Binding-site contacts:
Ligand atom C25 contacts residue LYS280 of chain 2.A at 3.5 Å.
Ligand atom N13 contacts residue GLN288 of chain 2.A at 3.4 Å (h-bond).
Ligand atom N02 contacts residue LEU197 of chain 2.A at 3.6 Å.
Ligand atom C06 contacts residue TYR86 of chain 2.A at 3.7 Å (hydrophobic).
Ligand atom C25 contacts residue GLU283 of chain 2.A at 3.7 Å.
Ligand atom C19 contacts residue MET275 of chain 2.A at 3.7 Å (hydrophobic).
Ligand atom C11 contacts residue SER239 of chain 2.A at 3.7 Å.
Ligand atom C32 contacts residue PHE291 of chain 2.A at 3.5 Å (hydrophobic).
Ligand atom C23 contacts residue TYR255 of chain 2.A at 3.4 Å (hydrophobic).
Ligand atom C16 contacts residue PHE258 of chain 2.A at 3.5 Å (hydrophobic).
Ligand atom C11 contacts residue ILE254 of chain 2.A at 3.6 Å (hydrophobic).
Ligand atom C21 contacts residue GLY287 of chain 2.A at 3.5 Å.
Ligand atom N13 contacts residue ILE254 of chain 2.A at 3.8 Å.
Ligand atom C01 contacts residue LEU197 of chain 2.A at 3.7 Å (hydrophobic).
Ligand atom C17 contacts residue GLN288 of chain 2.A at 3.7 Å.
Ligand atom C11 contacts residue VAL240 of chain 2.A at 3.8 Å (hydrophobic).
Ligand atom C26 contacts residue PRO274 of chain 2.A at 3.6 Å (hydrophobic).
Ligand atom F29 contacts residue PRO274 of chain 2.A at 3.4 Å.
Ligand atom C21 contacts residue TYR255 of chain 2.A at 3.6 Å (hydrophobic).
Ligand atom C24 contacts residue TYR255 of chain 2.A at 3.6 Å (hydrophobic).
Ligand atom C12 contacts residue ILE254 of chain 2.A at 3.5 Å (hydrophobic).
Ligand atom N22 contacts residue GLY287 of chain 2.A at 3.6 Å.
Ligand atom C23 contacts residue GLY287 of chain 2.A at 3.7 Å.
Ligand atom C30 contacts residue MET275 of chain 2.A at 3.7 Å (hydrophobic).
Ligand atom C17 contacts residue PHE258 of chain 2.A at 3.5 Å (hydrophobic).
Ligand atom O15 contacts residue ILE254 of chain 2.A at 3.4 Å.
Ligand atom C14 contacts residue ILE254 of chain 2.A at 3.7 Å (hydrophobic).
Ligand atom C18 contacts residue MET275 of chain 2.A at 3.6 Å (hydrophobic).
Ligand atom O15 contacts residue PHE258 of chain 2.A at 3.2 Å.
Ligand atom C07 contacts residue HIS87 of chain 2.A at 3.7 Å.
Ligand atom F27 contacts residue GLU283 of chain 2.A at 3.5 Å.
Ligand atom N22 contacts residue TYR255 of chain 2.A at 2.6 Å (h-bond).
Ligand atom C30 contacts residue GLY287 of chain 2.A at 3.6 Å.
Ligand atom N20 contacts residue GLY287 of chain 2.A at 3.5 Å (h-bond).
Ligand atom F27 contacts residue PRO274 of chain 2.A at 3.3 Å.
Ligand atom N31 contacts residue GLY287 of chain 2.A at 3.5 Å.
Ligand atom C33 contacts residue PHE291 of chain 2.A at 3.7 Å (hydrophobic).
Ligand atom C25 contacts residue PRO274 of chain 2.A at 3.6 Å (hydrophobic).
Ligand atom C12 contacts residue GLN288 of chain 2.A at 3.7 Å.
Ligand atom C18 contacts residue TYR255 of chain 2.A at 3.0 Å (hydrophobic).

This protein binds this small molecule.
Small molecule (SMILES): CNc1cc(-c2cccnc2Oc2ccc(Nc3nc4ccc(F)c(F)c4[nH]3)cc2)ccn1

Sequence of chain 2.A:
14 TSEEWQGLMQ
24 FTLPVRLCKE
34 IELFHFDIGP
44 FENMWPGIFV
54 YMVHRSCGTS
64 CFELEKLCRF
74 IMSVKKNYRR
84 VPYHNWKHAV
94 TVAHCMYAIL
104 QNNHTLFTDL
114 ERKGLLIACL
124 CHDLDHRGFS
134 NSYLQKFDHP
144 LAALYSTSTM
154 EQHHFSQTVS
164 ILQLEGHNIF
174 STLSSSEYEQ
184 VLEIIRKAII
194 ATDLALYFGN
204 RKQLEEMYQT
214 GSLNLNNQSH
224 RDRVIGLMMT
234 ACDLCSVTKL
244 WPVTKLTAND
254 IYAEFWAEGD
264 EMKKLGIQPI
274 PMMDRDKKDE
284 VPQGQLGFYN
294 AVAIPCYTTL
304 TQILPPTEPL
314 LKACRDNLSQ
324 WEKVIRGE